Binding-site contacts:
Ligand atom CAA contacts residue TYR117 of chain 1.H at 3.6 Å (hydrophobic).
Ligand atom CAC contacts residue TRP38 of chain 1.H at 2.5 Å (hydrophobic).
Ligand atom CBB contacts residue PHE106 of chain 1.G at 3.4 Å (hydrophobic).
Ligand atom NBC contacts residue TRP38 of chain 1.H at 3.8 Å.
Ligand atom CAS contacts residue TRP38 of chain 1.H at 4.1 Å (hydrophobic).
Ligand atom CAK contacts residue LEU34 of chain 1.H at 4.1 Å (hydrophobic).
Ligand atom CAE contacts residue ARG37 of chain 1.H at 3.5 Å.
Ligand atom CAT contacts residue PHE106 of chain 1.G at 4.0 Å (hydrophobic).
Ligand atom CAQ contacts residue PHE106 of chain 1.G at 3.7 Å (hydrophobic).
Ligand atom OAY contacts residue PHE106 of chain 1.G at 3.3 Å.
Ligand atom CAJ contacts residue TYR117 of chain 1.H at 3.5 Å (hydrophobic).
Ligand atom CAZ contacts residue TYR122 of chain 1.H at 3.8 Å (hydrophobic).
Ligand atom OAV contacts residue PHE106 of chain 1.G at 3.7 Å.
Ligand atom CAC contacts residue ARG37 of chain 1.H at 4.4 Å.
Ligand atom CAZ contacts residue PHE106 of chain 1.G at 3.6 Å (hydrophobic).
Ligand atom CAZ contacts residue LEU34 of chain 1.H at 4.1 Å (hydrophobic).
Ligand atom CAJ contacts residue ILE102 of chain 1.G at 4.2 Å (hydrophobic).
Ligand atom NBC contacts residue ARG37 of chain 1.H at 4.4 Å.
Ligand atom CAN contacts residue TRP118 of chain 1.H at 4.1 Å (hydrophobic).
Ligand atom CAN contacts residue TYR122 of chain 1.H at 3.9 Å (hydrophobic).
Ligand atom CAQ contacts residue LEU34 of chain 1.H at 4.4 Å (hydrophobic).
Ligand atom CAD contacts residue ARG37 of chain 1.H at 4.0 Å.
Ligand atom CAT contacts residue ARG37 of chain 1.H at 4.2 Å.
Ligand atom OAF contacts residue PHE106 of chain 1.G at 3.6 Å.
Ligand atom CAJ contacts residue TRP118 of chain 1.H at 3.9 Å (hydrophobic).
Ligand atom CAE contacts residue TRP38 of chain 1.H at 4.0 Å (hydrophobic).
Ligand atom CAA contacts residue ILE102 of chain 1.G at 3.9 Å (hydrophobic).
Ligand atom CBA contacts residue PHE106 of chain 1.G at 4.2 Å (hydrophobic).
Ligand atom CAO contacts residue LEU34 of chain 1.H at 4.5 Å (hydrophobic).
Ligand atom OAF contacts residue TYR122 of chain 1.H at 2.6 Å (h-bond).
Ligand atom CAA contacts residue TRP114 of chain 1.H at 4.3 Å (hydrophobic).
Ligand atom CAN contacts residue PHE106 of chain 1.G at 4.1 Å (hydrophobic).
Ligand atom OAV contacts residue LEU34 of chain 1.H at 4.0 Å.
Ligand atom CAR contacts residue PHE106 of chain 1.G at 4.2 Å (hydrophobic).
Ligand atom OAF contacts residue ARG37 of chain 1.H at 4.3 Å.
Ligand atom CAL contacts residue TRP118 of chain 1.H at 4.2 Å (hydrophobic).

Sequence of chain 1.H:
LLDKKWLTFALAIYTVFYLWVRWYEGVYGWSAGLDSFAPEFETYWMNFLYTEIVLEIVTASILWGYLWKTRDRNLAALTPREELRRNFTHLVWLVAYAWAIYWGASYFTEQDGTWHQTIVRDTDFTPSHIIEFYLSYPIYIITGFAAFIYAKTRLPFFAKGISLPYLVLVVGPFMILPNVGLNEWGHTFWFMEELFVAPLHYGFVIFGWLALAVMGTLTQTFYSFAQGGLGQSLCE

Sequence of chain 1.G:
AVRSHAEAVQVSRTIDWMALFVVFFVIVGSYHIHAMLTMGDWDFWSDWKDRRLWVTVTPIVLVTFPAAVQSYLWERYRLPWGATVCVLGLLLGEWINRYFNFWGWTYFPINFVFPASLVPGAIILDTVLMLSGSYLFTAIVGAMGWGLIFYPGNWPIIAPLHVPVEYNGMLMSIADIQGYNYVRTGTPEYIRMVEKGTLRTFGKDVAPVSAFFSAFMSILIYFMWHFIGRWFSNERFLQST

The small molecule below binds the protein below.
Small molecule (SMILES): CCCCCC(=O)OC[C@H](COP(=O)(O)OCC[N+](C)(C)C)OC(=O)CCCCC